Sequence of chain 1.C:
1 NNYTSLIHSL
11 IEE

Binding-site contacts:
Ligand atom NE1 contacts residue ARG27 of chain 2.A at 3.5 Å (salt-bridge).
Ligand atom O contacts residue ASN2 of chain 1.C at 3.2 Å (h-bond).
Ligand atom CD1 contacts residue TRP19 of chain 2.A at 3.4 Å (hydrophobic).
Ligand atom C contacts residue ASN2 of chain 1.C at 3.7 Å.
Ligand atom CG contacts residue LYS22 of chain 1.A at 3.6 Å.
Ligand atom CE2 contacts residue O0B1 of chain 1.D at 3.2 Å.
Ligand atom O contacts residue ASN1 of chain 1.C at 3.2 Å (h-bond).
Ligand atom CG contacts residue TRP19 of chain 2.A at 3.5 Å (hydrophobic).
Ligand atom CZ3 contacts residue LYS22 of chain 1.A at 3.8 Å.
Ligand atom O contacts residue TYR3 of chain 1.C at 2.9 Å (h-bond).
Ligand atom O contacts residue ASN1 of chain 1.C at 3.5 Å (h-bond).
Ligand atom CH2 contacts residue ILE21 of chain 1.A at 3.6 Å (hydrophobic).
Ligand atom OE2 contacts residue LEU16 of chain 2.A at 3.6 Å.
Ligand atom O contacts residue O0B1 of chain 1.D at 2.7 Å (h-bond).
Ligand atom C contacts residue ASN1 of chain 1.C at 3.4 Å.
Ligand atom O contacts residue ASN2 of chain 1.C at 3.0 Å (h-bond).
Ligand atom C contacts residue O0B1 of chain 1.D at 3.4 Å.
Ligand atom OD2 contacts residue LYS22 of chain 1.A at 3.6 Å.
Ligand atom NH1 contacts residue ASN2 of chain 1.C at 3.2 Å (h-bond).
Ligand atom NE1 contacts residue LEU16 of chain 2.A at 2.8 Å (h-bond).
Ligand atom NE1 contacts residue O0B1 of chain 1.D at 3.4 Å.
Ligand atom O contacts residue O0B1 of chain 1.D at 3.3 Å (h-bond).
Ligand atom CZ2 contacts residue O0B1 of chain 1.D at 3.2 Å.
Ligand atom CZ3 contacts residue ILE21 of chain 1.A at 3.7 Å (hydrophobic).
Ligand atom O contacts residue ASN1 of chain 1.C at 3.0 Å (h-bond).
Ligand atom OD1 contacts residue LYS22 of chain 1.A at 2.9 Å (salt-bridge).
Ligand atom CA contacts residue O0B1 of chain 1.D at 2.7 Å.
Ligand atom C contacts residue ASN1 of chain 1.C at 3.8 Å.
Ligand atom CB contacts residue O0B1 of chain 1.D at 3.4 Å.
Ligand atom N contacts residue O0B1 of chain 1.D at 2.9 Å (h-bond).
Ligand atom CZ2 contacts residue ILE21 of chain 1.A at 3.6 Å (hydrophobic).
Ligand atom CH2 contacts residue GLY20 of chain 2.A at 3.6 Å.
Ligand atom CE3 contacts residue GLN25 of chain 1.A at 3.8 Å.
Ligand atom O contacts residue O0B1 of chain 1.D at 2.5 Å (h-bond).
Ligand atom CD2 contacts residue GLN25 of chain 1.A at 3.5 Å.
Ligand atom O contacts residue O0B1 of chain 1.D at 3.6 Å.
Ligand atom CE2 contacts residue GLN25 of chain 1.A at 3.4 Å.
Ligand atom CD1 contacts residue LEU16 of chain 2.A at 3.6 Å (hydrophobic).
Ligand atom CZ2 contacts residue GLN25 of chain 1.A at 3.7 Å.
Ligand atom C contacts residue O0B1 of chain 1.D at 1.7 Å.

Sequence of chain 2.A:
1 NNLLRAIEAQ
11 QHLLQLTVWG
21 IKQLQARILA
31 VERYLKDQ

A protein and the small-molecule ligand that binds it are described below.
Small molecule (SMILES): CSCC[C@H](NC(=O)[C@H](Cc1c[nH]c2ccccc12)NC(=O)[C@@H](NC(=O)[C@@H](N)CCSC)[C@@H](C)O)C(=O)N[C@@H](CCC(=O)O)C(=O)N[C@@H](Cc1c[nH]c2ccccc12)C(=O)N[C@@H](CC(=O)O)C(=O)N[C@@H](CCCNC(N)=[NH2+])C(=O)N[C@H](C=O)CCC(=O)O

Sequence of chain 1.A:
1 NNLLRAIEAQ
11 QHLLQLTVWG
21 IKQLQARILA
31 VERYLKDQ